Sequence of chain 4.A:
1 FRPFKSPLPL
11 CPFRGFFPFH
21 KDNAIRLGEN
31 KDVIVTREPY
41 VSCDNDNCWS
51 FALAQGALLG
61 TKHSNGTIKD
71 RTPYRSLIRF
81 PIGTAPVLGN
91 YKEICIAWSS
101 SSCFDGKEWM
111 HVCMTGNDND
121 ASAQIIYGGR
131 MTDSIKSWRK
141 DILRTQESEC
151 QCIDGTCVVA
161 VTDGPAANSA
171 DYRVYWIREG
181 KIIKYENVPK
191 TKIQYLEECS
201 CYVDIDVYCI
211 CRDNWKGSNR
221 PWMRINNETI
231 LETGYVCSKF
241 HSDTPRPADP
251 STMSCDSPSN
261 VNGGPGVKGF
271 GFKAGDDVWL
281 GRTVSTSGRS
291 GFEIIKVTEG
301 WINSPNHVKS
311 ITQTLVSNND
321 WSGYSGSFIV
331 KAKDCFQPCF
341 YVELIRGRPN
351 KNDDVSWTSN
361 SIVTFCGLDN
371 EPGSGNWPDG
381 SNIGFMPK

Binding-site contacts:
Ligand atom O5 contacts residue ASN65 of chain 4.A at 2.4 Å (h-bond).
Ligand atom N2 contacts residue ASN65 of chain 4.A at 2.8 Å (h-bond).
Ligand atom C4 contacts residue ASN65 of chain 4.A at 4.2 Å.
Ligand atom C2 contacts residue SER356 of chain 4.A at 4.4 Å.
Ligand atom C7 contacts residue SER356 of chain 4.A at 3.8 Å.
Ligand atom C7 contacts residue ASN65 of chain 4.A at 3.4 Å.
Ligand atom C1 contacts residue SER356 of chain 4.A at 4.0 Å.
Ligand atom C8 contacts residue ASN65 of chain 4.A at 4.5 Å.
Ligand atom O3 contacts residue PHE385 of chain 2.A at 4.2 Å.
Ligand atom O7 contacts residue ASN65 of chain 4.A at 3.6 Å.
Ligand atom N2 contacts residue SER356 of chain 4.A at 3.5 Å.
Ligand atom C3 contacts residue ASN65 of chain 4.A at 3.8 Å.
Ligand atom C8 contacts residue LYS388 of chain 4.A at 3.7 Å.
Ligand atom C8 contacts residue SER356 of chain 4.A at 3.6 Å.
Ligand atom C5 contacts residue ASN65 of chain 4.A at 3.6 Å.
Ligand atom C3 contacts residue PHE385 of chain 2.A at 4.4 Å (hydrophobic).
Ligand atom C2 contacts residue ASN65 of chain 4.A at 2.4 Å.
Ligand atom C4 contacts residue PHE385 of chain 2.A at 4.3 Å (hydrophobic).
Ligand atom C1 contacts residue ASN65 of chain 4.A at 1.4 Å.

Sequence of chain 2.A:
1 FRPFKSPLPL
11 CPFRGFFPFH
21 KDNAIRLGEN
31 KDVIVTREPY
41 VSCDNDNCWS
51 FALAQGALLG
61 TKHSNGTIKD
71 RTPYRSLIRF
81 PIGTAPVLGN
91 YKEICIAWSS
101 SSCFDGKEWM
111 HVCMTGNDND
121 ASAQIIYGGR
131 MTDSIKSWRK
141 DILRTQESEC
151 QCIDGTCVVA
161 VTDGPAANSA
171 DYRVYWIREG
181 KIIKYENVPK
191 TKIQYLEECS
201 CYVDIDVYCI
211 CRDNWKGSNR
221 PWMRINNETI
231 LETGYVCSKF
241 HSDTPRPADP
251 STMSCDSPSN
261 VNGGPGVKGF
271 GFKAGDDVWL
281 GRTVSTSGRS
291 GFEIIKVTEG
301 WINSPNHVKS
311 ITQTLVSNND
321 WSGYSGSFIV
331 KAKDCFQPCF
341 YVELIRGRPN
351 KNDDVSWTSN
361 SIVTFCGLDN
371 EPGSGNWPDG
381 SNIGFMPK

This small molecule binds to this protein.
Small molecule (SMILES): CC(=O)N[C@H]1[C@H](O[C@H]2[C@H](O)[C@@H](NC(C)=O)CO[C@@H]2CO[C@@H]2O[C@@H](C)[C@@H](O)[C@@H](O)[C@@H]2O)O[C@H](CO)[C@@H](O)[C@@H]1O